This protein binds this small molecule.
Small molecule (SMILES): Brc1ccc(N2CCCNCC2)cn1

Sequence of chain 1.K:
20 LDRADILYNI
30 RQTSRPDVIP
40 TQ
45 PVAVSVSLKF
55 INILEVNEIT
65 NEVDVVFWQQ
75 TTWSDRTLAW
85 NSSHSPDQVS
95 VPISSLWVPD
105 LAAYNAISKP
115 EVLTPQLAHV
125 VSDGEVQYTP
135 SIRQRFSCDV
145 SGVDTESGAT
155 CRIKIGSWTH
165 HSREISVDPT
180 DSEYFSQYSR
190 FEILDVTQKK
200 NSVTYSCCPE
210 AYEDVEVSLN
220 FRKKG

Binding-site contacts:
Ligand atom C3 contacts residue CYS206 of chain 1.K at 3.6 Å (hydrophobic).
Ligand atom BR1 contacts residue LEU121 of chain 1.L at 4.2 Å.
Ligand atom N3 contacts residue SER161 of chain 1.K at 3.9 Å.
Ligand atom C7 contacts residue TRP72 of chain 1.L at 3.5 Å (hydrophobic).
Ligand atom C1 contacts residue TRP162 of chain 1.K at 3.5 Å (hydrophobic).
Ligand atom C5 contacts residue HIS123 of chain 1.L at 4.2 Å.
Ligand atom C9 contacts residue TYR211 of chain 1.K at 3.5 Å (hydrophobic).
Ligand atom C8 contacts residue TYR211 of chain 1.K at 3.5 Å (hydrophobic).
Ligand atom N1 contacts residue THR163 of chain 1.K at 4.1 Å.
Ligand atom C9 contacts residue TRP162 of chain 1.K at 3.9 Å (hydrophobic).
Ligand atom C8 contacts residue TYR108 of chain 1.K at 3.0 Å (hydrophobic).
Ligand atom C8 contacts residue TRP162 of chain 1.K at 3.4 Å (hydrophobic).
Ligand atom C6 contacts residue TRP72 of chain 1.L at 3.7 Å (hydrophobic).
Ligand atom C8 contacts residue TYR204 of chain 1.K at 3.9 Å (hydrophobic).
Ligand atom N1 contacts residue THR133 of chain 1.L at 3.4 Å.
Ligand atom C2 contacts residue TRP162 of chain 1.K at 3.5 Å (hydrophobic).
Ligand atom C5 contacts residue THR133 of chain 1.L at 3.9 Å.
Ligand atom C8 contacts residue SER161 of chain 1.K at 4.0 Å.
Ligand atom BR1 contacts residue HIS123 of chain 1.L at 3.6 Å.
Ligand atom C10 contacts residue CYS206 of chain 1.K at 3.7 Å (hydrophobic).
Ligand atom C4 contacts residue GLN131 of chain 1.L at 3.6 Å.
Ligand atom BR1 contacts residue TYR132 of chain 1.L at 4.0 Å.
Ligand atom C6 contacts residue TRP162 of chain 1.K at 3.5 Å (hydrophobic).
Ligand atom C3 contacts residue CYS207 of chain 1.K at 3.7 Å (hydrophobic).
Ligand atom BR1 contacts residue ALA122 of chain 1.L at 4.2 Å.
Ligand atom N3 contacts residue TRP162 of chain 1.K at 2.9 Å (h-bond).
Ligand atom C7 contacts residue TYR108 of chain 1.K at 3.5 Å (hydrophobic).
Ligand atom BR1 contacts residue THR133 of chain 1.L at 3.9 Å.
Ligand atom C7 contacts residue TRP162 of chain 1.K at 3.6 Å (hydrophobic).
Ligand atom C10 contacts residue TYR204 of chain 1.K at 4.1 Å (hydrophobic).
Ligand atom N2 contacts residue TRP162 of chain 1.K at 3.6 Å.
Ligand atom C3 contacts residue GLN131 of chain 1.L at 4.2 Å.
Ligand atom N1 contacts residue TRP162 of chain 1.K at 3.9 Å.
Ligand atom C3 contacts residue TRP162 of chain 1.K at 4.2 Å (hydrophobic).
Ligand atom C9 contacts residue TYR204 of chain 1.K at 3.6 Å (hydrophobic).
Ligand atom N3 contacts residue TYR108 of chain 1.K at 2.8 Å (h-bond).
Ligand atom C1 contacts residue THR133 of chain 1.L at 3.7 Å.
Ligand atom BR1 contacts residue GLN131 of chain 1.L at 3.1 Å.
Ligand atom C4 contacts residue HIS123 of chain 1.L at 3.5 Å.
Ligand atom C4 contacts residue CYS207 of chain 1.K at 4.2 Å (hydrophobic).

Sequence of chain 1.L:
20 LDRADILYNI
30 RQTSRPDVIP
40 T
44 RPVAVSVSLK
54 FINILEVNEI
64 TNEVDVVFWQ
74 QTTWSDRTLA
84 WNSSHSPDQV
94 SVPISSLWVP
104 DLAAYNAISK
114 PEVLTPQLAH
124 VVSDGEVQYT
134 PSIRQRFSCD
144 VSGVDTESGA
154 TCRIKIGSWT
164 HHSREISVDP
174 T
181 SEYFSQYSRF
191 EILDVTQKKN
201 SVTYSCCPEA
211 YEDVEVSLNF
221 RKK